Binding-site contacts:
Ligand atom O13 contacts residue HIS61 of chain 1.A at 3.4 Å.
Ligand atom O13 contacts residue MN1 of chain 1.B at 2.0 Å.
Ligand atom C14 contacts residue TYR131 of chain 1.A at 3.6 Å (hydrophobic).
Ligand atom C05 contacts residue TYR44 of chain 1.A at 3.8 Å (hydrophobic).
Ligand atom C11 contacts residue MN1 of chain 1.C at 3.7 Å.
Ligand atom F28 contacts residue ILE58 of chain 1.A at 3.8 Å.
Ligand atom O15 contacts residue GLU120 of chain 1.A at 3.0 Å (salt-bridge).
Ligand atom O13 contacts residue MN1 of chain 1.C at 2.6 Å.
Ligand atom F27 contacts residue ILE58 of chain 1.A at 3.6 Å.
Ligand atom O10 contacts residue ASP109 of chain 1.A at 3.8 Å.
Ligand atom C01 contacts residue TYR44 of chain 1.A at 4.0 Å (hydrophobic).
Ligand atom O15 contacts residue HIS61 of chain 1.A at 3.2 Å (h-bond).
Ligand atom C06 contacts residue TYR44 of chain 1.A at 3.3 Å (hydrophobic).
Ligand atom F28 contacts residue HIS61 of chain 1.A at 3.5 Å.
Ligand atom N16 contacts residue TYR131 of chain 1.A at 3.2 Å (h-bond).
Ligand atom F26 contacts residue HIS61 of chain 1.A at 3.9 Å.
Ligand atom O10 contacts residue GLU81 of chain 1.A at 4.0 Å.
Ligand atom O32 contacts residue LYS54 of chain 1.A at 4.1 Å.
Ligand atom O32 contacts residue GLU46 of chain 1.A at 3.2 Å (salt-bridge).
Ligand atom C14 contacts residue ILE121 of chain 1.A at 3.8 Å (hydrophobic).
Ligand atom O13 contacts residue ASP109 of chain 1.A at 3.0 Å (salt-bridge).
Ligand atom O13 contacts residue ILE121 of chain 1.A at 4.0 Å.
Ligand atom F28 contacts residue ALA57 of chain 1.A at 4.1 Å.
Ligand atom C12 contacts residue MN1 of chain 1.C at 3.5 Å.
Ligand atom O13 contacts residue GLU120 of chain 1.A at 2.6 Å (salt-bridge).
Ligand atom C12 contacts residue HIS61 of chain 1.A at 3.6 Å.
Ligand atom O15 contacts residue GLY122 of chain 1.A at 3.9 Å.
Ligand atom C14 contacts residue GLU120 of chain 1.A at 3.6 Å.
Ligand atom C04 contacts residue TYR44 of chain 1.A at 3.9 Å (hydrophobic).
Ligand atom O15 contacts residue ILE121 of chain 1.A at 2.7 Å (h-bond).
Ligand atom C14 contacts residue HIS61 of chain 1.A at 3.5 Å.
Ligand atom O15 contacts residue MN1 of chain 1.B at 2.2 Å.
Ligand atom F27 contacts residue ALA57 of chain 1.A at 3.0 Å.
Ligand atom O10 contacts residue MN1 of chain 1.C at 2.1 Å.
Ligand atom C25 contacts residue HIS61 of chain 1.A at 4.1 Å.
Ligand atom C14 contacts residue MN1 of chain 1.B at 2.8 Å.
Ligand atom C09 contacts residue MN1 of chain 1.C at 3.1 Å.
Ligand atom O15 contacts residue TYR131 of chain 1.A at 3.4 Å (h-bond).
Ligand atom C12 contacts residue GLU120 of chain 1.A at 3.5 Å.
Ligand atom C12 contacts residue MN1 of chain 1.B at 2.8 Å.

This protein binds this small molecule.
Small molecule (SMILES): COc1cc(CCNC(=O)c2nc(-c3ccccc3C(F)(F)F)[nH]c(=O)c2O)ccc1O

Sequence of chain 1.A:
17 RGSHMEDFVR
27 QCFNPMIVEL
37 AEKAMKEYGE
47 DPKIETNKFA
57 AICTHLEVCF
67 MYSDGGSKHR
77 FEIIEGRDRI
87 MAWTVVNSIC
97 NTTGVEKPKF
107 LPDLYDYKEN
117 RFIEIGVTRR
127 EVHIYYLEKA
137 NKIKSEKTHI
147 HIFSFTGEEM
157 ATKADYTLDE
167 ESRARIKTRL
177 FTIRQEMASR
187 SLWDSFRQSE